The small molecule below binds the protein below.
Small molecule (SMILES): CC(=O)N[C@@H]1[C@@H](O)[C@H](O)[C@@H](CO)O[C@H]1O

Sequence of chain 1.A:
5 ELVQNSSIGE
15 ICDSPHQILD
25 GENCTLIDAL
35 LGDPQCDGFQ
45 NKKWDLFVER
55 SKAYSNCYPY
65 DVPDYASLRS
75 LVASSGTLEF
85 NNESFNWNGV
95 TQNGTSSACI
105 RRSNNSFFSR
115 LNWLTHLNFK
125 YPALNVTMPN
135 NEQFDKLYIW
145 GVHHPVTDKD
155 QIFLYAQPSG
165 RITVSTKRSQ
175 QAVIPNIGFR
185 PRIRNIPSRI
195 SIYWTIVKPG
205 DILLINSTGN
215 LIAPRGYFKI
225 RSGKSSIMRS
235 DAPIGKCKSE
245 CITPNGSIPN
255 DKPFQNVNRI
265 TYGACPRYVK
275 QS

Binding-site contacts:
Ligand atom O7 contacts residue ASN97 of chain 1.A at 2.9 Å (h-bond).
Ligand atom C5 contacts residue ASN97 of chain 1.A at 3.7 Å.
Ligand atom O5 contacts residue ARG219 of chain 1.A at 3.8 Å.
Ligand atom C4 contacts residue ASN97 of chain 1.A at 4.2 Å.
Ligand atom C1 contacts residue ASN97 of chain 1.A at 1.4 Å.
Ligand atom O6 contacts residue ARG219 of chain 1.A at 3.1 Å (salt-bridge).
Ligand atom C7 contacts residue ASN97 of chain 1.A at 3.2 Å.
Ligand atom C6 contacts residue ARG219 of chain 1.A at 4.0 Å.
Ligand atom N2 contacts residue ASN97 of chain 1.A at 2.8 Å (h-bond).
Ligand atom C3 contacts residue ASN97 of chain 1.A at 3.8 Å.
Ligand atom C2 contacts residue ASN97 of chain 1.A at 2.4 Å.
Ligand atom O5 contacts residue ASN97 of chain 1.A at 2.4 Å (h-bond).